A small-molecule ligand and the protein it binds are described below.
Small molecule (SMILES): CC(=O)N[C@@H]1[C@@H](O)[C@H](O)[C@@H](CO)O[C@H]1O

Binding-site contacts:
Ligand atom N2 contacts residue THR156 of chain 46.A at 4.3 Å.
Ligand atom C1 contacts residue THR156 of chain 46.A at 3.2 Å.
Ligand atom C5 contacts residue THR156 of chain 46.A at 4.1 Å.
Ligand atom O5 contacts residue THR156 of chain 46.A at 3.9 Å.
Ligand atom O5 contacts residue MET151 of chain 46.A at 3.9 Å.
Ligand atom N2 contacts residue ASN154 of chain 46.A at 2.9 Å (h-bond).
Ligand atom C7 contacts residue ASN154 of chain 46.A at 3.3 Å.
Ligand atom O5 contacts residue ASN154 of chain 46.A at 2.3 Å (h-bond).
Ligand atom C8 contacts residue ASN154 of chain 46.A at 2.8 Å.
Ligand atom C3 contacts residue ASN154 of chain 46.A at 3.8 Å.
Ligand atom O6 contacts residue MET151 of chain 46.A at 4.0 Å.
Ligand atom C6 contacts residue MET151 of chain 46.A at 4.0 Å (hydrophobic).
Ligand atom C5 contacts residue ASN154 of chain 46.A at 3.7 Å.
Ligand atom C2 contacts residue THR156 of chain 46.A at 4.2 Å.
Ligand atom C4 contacts residue ASN154 of chain 46.A at 4.3 Å.
Ligand atom C1 contacts residue ASN154 of chain 46.A at 1.4 Å.
Ligand atom C3 contacts residue THR156 of chain 46.A at 4.5 Å.
Ligand atom C2 contacts residue ASN154 of chain 46.A at 2.5 Å.
Ligand atom O7 contacts residue ASN154 of chain 46.A at 4.3 Å.

Sequence of chain 46.A:
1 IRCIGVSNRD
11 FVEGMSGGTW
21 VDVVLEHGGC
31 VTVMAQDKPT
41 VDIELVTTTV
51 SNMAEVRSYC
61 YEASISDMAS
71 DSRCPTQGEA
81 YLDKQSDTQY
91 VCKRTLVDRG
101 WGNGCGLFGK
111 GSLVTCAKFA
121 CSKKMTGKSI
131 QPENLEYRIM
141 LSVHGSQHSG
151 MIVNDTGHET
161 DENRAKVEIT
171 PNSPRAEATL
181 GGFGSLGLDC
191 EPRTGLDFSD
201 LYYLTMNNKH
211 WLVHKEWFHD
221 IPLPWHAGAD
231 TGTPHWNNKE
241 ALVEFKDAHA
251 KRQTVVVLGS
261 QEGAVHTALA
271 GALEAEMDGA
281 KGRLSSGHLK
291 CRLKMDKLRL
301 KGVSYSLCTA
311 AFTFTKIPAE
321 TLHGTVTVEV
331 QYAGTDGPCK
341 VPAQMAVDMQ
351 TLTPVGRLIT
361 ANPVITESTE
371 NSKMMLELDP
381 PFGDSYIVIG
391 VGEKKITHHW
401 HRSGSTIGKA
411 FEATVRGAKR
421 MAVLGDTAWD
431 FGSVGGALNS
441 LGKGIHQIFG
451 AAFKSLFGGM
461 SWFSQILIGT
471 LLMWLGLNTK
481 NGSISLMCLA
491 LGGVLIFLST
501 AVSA